Sequence of chain 1.C:
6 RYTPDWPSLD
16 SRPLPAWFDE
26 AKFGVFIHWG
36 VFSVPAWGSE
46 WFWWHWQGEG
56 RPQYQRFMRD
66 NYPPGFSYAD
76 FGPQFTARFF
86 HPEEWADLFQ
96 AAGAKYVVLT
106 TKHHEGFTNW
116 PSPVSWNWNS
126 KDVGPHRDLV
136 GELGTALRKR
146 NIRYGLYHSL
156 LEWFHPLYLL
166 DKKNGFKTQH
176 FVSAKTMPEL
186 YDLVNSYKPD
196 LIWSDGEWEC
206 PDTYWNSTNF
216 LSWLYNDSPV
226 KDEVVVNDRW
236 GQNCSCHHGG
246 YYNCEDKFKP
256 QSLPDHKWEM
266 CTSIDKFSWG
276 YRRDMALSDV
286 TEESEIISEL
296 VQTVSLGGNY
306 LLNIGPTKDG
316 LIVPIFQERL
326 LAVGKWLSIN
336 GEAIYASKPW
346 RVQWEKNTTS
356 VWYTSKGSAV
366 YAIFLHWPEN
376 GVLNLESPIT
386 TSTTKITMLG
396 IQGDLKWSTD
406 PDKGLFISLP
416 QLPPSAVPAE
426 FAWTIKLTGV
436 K

A protein and the small-molecule ligand that binds it are described below.
Small molecule (SMILES): CC(=O)N[C@@H]1[C@@H](O)[C@H](O)[C@@H](CO)O[C@H]1O

Binding-site contacts:
Ligand atom C1 contacts residue ASN211 of chain 1.C at 1.4 Å.
Ligand atom C2 contacts residue ASN211 of chain 1.C at 2.4 Å.
Ligand atom O7 contacts residue ASN211 of chain 1.C at 3.6 Å (h-bond).
Ligand atom C7 contacts residue ASN211 of chain 1.C at 3.4 Å.
Ligand atom O5 contacts residue ASN211 of chain 1.C at 2.4 Å (h-bond).
Ligand atom C5 contacts residue ASN211 of chain 1.C at 3.6 Å.
Ligand atom C5 contacts residue ASN214 of chain 1.C at 3.9 Å.
Ligand atom C7 contacts residue SER178 of chain 1.C at 4.4 Å.
Ligand atom O7 contacts residue MET182 of chain 1.C at 3.9 Å.
Ligand atom C8 contacts residue SER178 of chain 1.C at 4.2 Å.
Ligand atom N2 contacts residue ASN211 of chain 1.C at 2.9 Å (h-bond).
Ligand atom C7 contacts residue VAL177 of chain 1.C at 4.5 Å (hydrophobic).
Ligand atom C4 contacts residue ASN211 of chain 1.C at 4.2 Å.
Ligand atom O7 contacts residue VAL177 of chain 1.C at 4.3 Å.
Ligand atom C6 contacts residue ASN214 of chain 1.C at 3.5 Å.
Ligand atom C8 contacts residue ASN211 of chain 1.C at 4.3 Å.
Ligand atom O6 contacts residue TYR186 of chain 1.C at 4.4 Å.
Ligand atom C8 contacts residue GLN174 of chain 1.C at 3.5 Å.
Ligand atom O6 contacts residue ASN214 of chain 1.C at 4.2 Å.
Ligand atom O5 contacts residue ASN214 of chain 1.C at 3.4 Å.
Ligand atom O7 contacts residue SER178 of chain 1.C at 3.9 Å.
Ligand atom C8 contacts residue VAL177 of chain 1.C at 4.2 Å (hydrophobic).
Ligand atom C3 contacts residue ASN211 of chain 1.C at 3.8 Å.
Ligand atom C1 contacts residue ASN214 of chain 1.C at 4.2 Å.